Sequence of chain 1.D:
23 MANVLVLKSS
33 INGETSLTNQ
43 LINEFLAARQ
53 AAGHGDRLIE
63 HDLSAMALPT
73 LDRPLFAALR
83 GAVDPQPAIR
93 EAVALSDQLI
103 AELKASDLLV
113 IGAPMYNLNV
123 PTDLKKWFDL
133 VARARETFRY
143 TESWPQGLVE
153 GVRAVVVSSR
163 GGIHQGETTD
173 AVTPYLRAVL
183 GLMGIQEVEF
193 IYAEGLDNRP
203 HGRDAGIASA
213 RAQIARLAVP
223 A

Binding-site contacts:
Ligand atom C01 contacts residue PRO147 of chain 1.D at 3.6 Å (hydrophobic).
Ligand atom C02 contacts residue PRO147 of chain 1.D at 3.6 Å (hydrophobic).
Ligand atom C09 contacts residue TYR142 of chain 1.D at 3.7 Å (hydrophobic).
Ligand atom O03 contacts residue FMN1 of chain 1.I at 3.4 Å (h-bond).
Ligand atom O03 contacts residue HIS166 of chain 1.C at 3.0 Å (h-bond).
Ligand atom C04 contacts residue TYR142 of chain 1.D at 3.6 Å (hydrophobic).
Ligand atom N01 contacts residue ASP199 of chain 1.C at 3.5 Å (salt-bridge).
Ligand atom N01 contacts residue TYR142 of chain 1.D at 2.7 Å (h-bond).
Ligand atom O01 contacts residue HIS166 of chain 1.C at 3.1 Å.
Ligand atom C16 contacts residue ASP199 of chain 1.C at 3.0 Å.
Ligand atom C15 contacts residue ASP199 of chain 1.C at 3.0 Å.
Ligand atom C11 contacts residue ARG82 of chain 1.D at 3.3 Å.
Ligand atom O06 contacts residue ARG205 of chain 1.C at 3.8 Å.
Ligand atom C08 contacts residue FMN1 of chain 1.I at 3.5 Å.
Ligand atom N02 contacts residue TYR142 of chain 1.D at 3.6 Å (h-bond).
Ligand atom O04 contacts residue FMN1 of chain 1.I at 3.2 Å.
Ligand atom C05 contacts residue FMN1 of chain 1.I at 3.4 Å.
Ligand atom C16 contacts residue FMN1 of chain 1.I at 3.2 Å.
Ligand atom O08 contacts residue TYR142 of chain 1.D at 2.7 Å (h-bond).
Ligand atom O02 contacts residue PRO147 of chain 1.D at 3.4 Å.
Ligand atom C03 contacts residue ASP199 of chain 1.C at 3.3 Å.
Ligand atom C06 contacts residue FMN1 of chain 1.I at 3.1 Å.
Ligand atom C10 contacts residue ARG82 of chain 1.D at 3.4 Å.
Ligand atom O08 contacts residue ARG82 of chain 1.D at 3.0 Å (salt-bridge).
Ligand atom O05 contacts residue ARG205 of chain 1.C at 3.1 Å (salt-bridge).
Ligand atom C17 contacts residue FMN1 of chain 1.I at 3.4 Å.
Ligand atom C10 contacts residue FMN1 of chain 1.I at 3.6 Å.
Ligand atom N02 contacts residue ASP199 of chain 1.C at 3.3 Å (salt-bridge).
Ligand atom C15 contacts residue FMN1 of chain 1.I at 3.4 Å.
Ligand atom C07 contacts residue FMN1 of chain 1.I at 3.6 Å.
Ligand atom C11 contacts residue FMN1 of chain 1.I at 3.7 Å.
Ligand atom N02 contacts residue FMN1 of chain 1.I at 3.3 Å (h-bond).
Ligand atom C09 contacts residue FMN1 of chain 1.I at 3.5 Å.
Ligand atom C01 contacts residue GLY163 of chain 1.C at 3.7 Å.
Ligand atom C08 contacts residue PHE140 of chain 1.D at 3.5 Å (hydrophobic).
Ligand atom C07 contacts residue PRO147 of chain 1.D at 3.6 Å (hydrophobic).
Ligand atom C14 contacts residue FMN1 of chain 1.I at 3.4 Å.
Ligand atom C10 contacts residue TYR142 of chain 1.D at 3.3 Å (hydrophobic).
Ligand atom C11 contacts residue PHE78 of chain 1.D at 3.2 Å (hydrophobic).
Ligand atom O05 contacts residue FMN1 of chain 1.I at 3.6 Å.

This small molecule binds to this protein.
Small molecule (SMILES): COc1cc(S(=O)(=O)O)c(C)cc1/N=N/c1c(O)ccc2cc(S(=O)(=O)O)ccc12

Sequence of chain 1.C:
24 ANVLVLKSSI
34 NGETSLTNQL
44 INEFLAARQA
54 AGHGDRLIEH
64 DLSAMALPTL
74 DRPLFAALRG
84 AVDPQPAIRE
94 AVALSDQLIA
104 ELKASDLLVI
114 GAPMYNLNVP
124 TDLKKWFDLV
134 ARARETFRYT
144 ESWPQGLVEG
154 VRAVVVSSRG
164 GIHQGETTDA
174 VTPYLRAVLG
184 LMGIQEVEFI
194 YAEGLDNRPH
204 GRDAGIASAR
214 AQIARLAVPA